Sequence of chain 1.C:
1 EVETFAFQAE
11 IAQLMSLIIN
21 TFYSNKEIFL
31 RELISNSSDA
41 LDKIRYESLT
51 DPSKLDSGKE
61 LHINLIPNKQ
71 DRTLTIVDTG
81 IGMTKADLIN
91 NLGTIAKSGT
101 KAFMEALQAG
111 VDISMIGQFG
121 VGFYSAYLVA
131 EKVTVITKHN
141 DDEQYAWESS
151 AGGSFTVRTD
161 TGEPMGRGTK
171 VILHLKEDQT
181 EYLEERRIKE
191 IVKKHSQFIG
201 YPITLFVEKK

This protein binds this small molecule.
Small molecule (SMILES): CCOc1ncc2c(n1)CCN(C(=O)c1cc(C(C)C)c(O)cc1O)C2

Binding-site contacts:
Ligand atom C23 contacts residue ALA40 of chain 1.A at 3.8 Å (hydrophobic).
Ligand atom O22 contacts residue ALA40 of chain 1.A at 3.1 Å.
Ligand atom C15 contacts residue ASN36 of chain 1.A at 3.7 Å.
Ligand atom C21 contacts residue THR169 of chain 1.A at 3.6 Å.
Ligand atom C25 contacts residue LEU92 of chain 1.A at 3.9 Å (hydrophobic).
Ligand atom C08 contacts residue GLY82 of chain 1.A at 3.6 Å.
Ligand atom C10 contacts residue THR169 of chain 1.A at 3.6 Å.
Ligand atom O22 contacts residue THR169 of chain 1.A at 3.5 Å.
Ligand atom C01 contacts residue LYS43 of chain 1.A at 3.7 Å.
Ligand atom C17 contacts residue PHE123 of chain 1.A at 3.8 Å (hydrophobic).
Ligand atom O19 contacts residue ASN36 of chain 1.A at 3.6 Å.
Ligand atom C20 contacts residue ASP78 of chain 1.A at 3.5 Å.
Ligand atom N26 contacts residue LEU92 of chain 1.A at 3.5 Å.
Ligand atom C14 contacts residue ASN36 of chain 1.A at 4.0 Å.
Ligand atom C08 contacts residue ALA40 of chain 1.A at 4.0 Å (hydrophobic).
Ligand atom C16 contacts residue PHE123 of chain 1.A at 3.3 Å (hydrophobic).
Ligand atom N09 contacts residue ALA40 of chain 1.A at 3.6 Å.
Ligand atom O19 contacts residue LEU33 of chain 1.A at 3.8 Å.
Ligand atom C02 contacts residue TYR46 of chain 1.C at 3.3 Å (hydrophobic).
Ligand atom C13 contacts residue MET83 of chain 1.A at 3.8 Å (hydrophobic).
Ligand atom C17 contacts residue ASN36 of chain 1.A at 3.9 Å.
Ligand atom C20 contacts residue ASN36 of chain 1.A at 3.8 Å.
Ligand atom C12 contacts residue THR169 of chain 1.A at 3.9 Å.
Ligand atom O11 contacts residue MET83 of chain 1.A at 3.3 Å.
Ligand atom C06 contacts residue LYS43 of chain 1.A at 3.7 Å.
Ligand atom N05 contacts residue LYS43 of chain 1.A at 3.6 Å.
Ligand atom C06 contacts residue ILE81 of chain 1.A at 3.8 Å (hydrophobic).
Ligand atom C04 contacts residue LYS43 of chain 1.A at 3.6 Å.
Ligand atom C08 contacts residue ILE81 of chain 1.A at 3.6 Å (hydrophobic).
Ligand atom O19 contacts residue VAL171 of chain 1.A at 3.5 Å.
Ligand atom C18 contacts residue ASN36 of chain 1.A at 3.5 Å.
Ligand atom C10 contacts residue MET83 of chain 1.A at 3.8 Å (hydrophobic).
Ligand atom C15 contacts residue PHE123 of chain 1.A at 3.6 Å (hydrophobic).
Ligand atom C21 contacts residue ASP78 of chain 1.A at 3.5 Å.
Ligand atom C10 contacts residue ALA40 of chain 1.A at 3.9 Å (hydrophobic).
Ligand atom C08 contacts residue MET83 of chain 1.A at 3.9 Å (hydrophobic).
Ligand atom O11 contacts residue THR169 of chain 1.A at 2.7 Å (h-bond).
Ligand atom O22 contacts residue ASP78 of chain 1.A at 2.6 Å (salt-bridge).
Ligand atom O11 contacts residue GLY82 of chain 1.A at 3.6 Å.
Ligand atom C20 contacts residue THR169 of chain 1.A at 3.9 Å.

Sequence of chain 1.A:
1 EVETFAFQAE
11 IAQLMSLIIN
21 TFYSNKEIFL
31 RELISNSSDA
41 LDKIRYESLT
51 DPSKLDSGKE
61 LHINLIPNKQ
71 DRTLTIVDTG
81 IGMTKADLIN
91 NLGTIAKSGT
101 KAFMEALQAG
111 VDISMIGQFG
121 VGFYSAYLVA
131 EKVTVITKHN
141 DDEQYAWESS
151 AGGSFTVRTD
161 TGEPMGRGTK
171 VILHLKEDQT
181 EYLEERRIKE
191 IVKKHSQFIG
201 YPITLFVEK